A protein and the small-molecule ligand that binds it are described below.
Small molecule (SMILES): Cc1ccc(C(=O)Nc2ccc(CNCCN3CCOCC3)c(C(F)(F)F)c2)cc1C#Cc1cnc2cccnn12

Binding-site contacts:
Ligand atom C4 contacts residue TRP105 of chain 1.A at 3.8 Å (hydrophobic).
Ligand atom C12 contacts residue LEU88 of chain 1.A at 3.2 Å (hydrophobic).
Ligand atom C15 contacts residue LYS57 of chain 1.A at 3.6 Å.
Ligand atom C11 contacts residue THR103 of chain 1.A at 3.6 Å.
Ligand atom C6 contacts residue ALA55 of chain 1.A at 3.6 Å (hydrophobic).
Ligand atom C8 contacts residue THR103 of chain 1.A at 3.5 Å.
Ligand atom C17 contacts residue ASP168 of chain 1.A at 3.8 Å.
Ligand atom C24 contacts residue HIS148 of chain 1.A at 3.8 Å.
Ligand atom C16 contacts residue ASP168 of chain 1.A at 3.6 Å.
Ligand atom C7 contacts residue THR103 of chain 1.A at 3.7 Å.
Ligand atom C14 contacts residue LYS57 of chain 1.A at 3.7 Å.
Ligand atom C9 contacts residue LEU88 of chain 1.A at 3.5 Å (hydrophobic).
Ligand atom O1 contacts residue GLY167 of chain 1.A at 3.3 Å.
Ligand atom N3 contacts residue TRP105 of chain 1.A at 3.8 Å.
Ligand atom N2 contacts residue PHE169 of chain 1.A at 3.8 Å.
Ligand atom C9 contacts residue THR103 of chain 1.A at 3.8 Å.
Ligand atom C18 contacts residue LEU79 of chain 1.A at 3.8 Å (hydrophobic).
Ligand atom C5 contacts residue ALA55 of chain 1.A at 3.6 Å (hydrophobic).
Ligand atom C11 contacts residue LYS57 of chain 1.A at 3.5 Å.
Ligand atom C1 contacts residue TRP105 of chain 1.A at 3.5 Å (hydrophobic).
Ligand atom F1 contacts residue HIS148 of chain 1.A at 3.0 Å.
Ligand atom C8 contacts residue LEU88 of chain 1.A at 3.5 Å (hydrophobic).
Ligand atom N1 contacts residue PHE169 of chain 1.A at 3.7 Å.
Ligand atom N4 contacts residue GLU75 of chain 1.A at 3.3 Å (salt-bridge).
Ligand atom O1 contacts residue ASP168 of chain 1.A at 2.8 Å (salt-bridge).
Ligand atom C7 contacts residue PHE169 of chain 1.A at 3.6 Å (hydrophobic).
Ligand atom F2 contacts residue ILE87 of chain 1.A at 3.7 Å.
Ligand atom C7 contacts residue ALA55 of chain 1.A at 3.7 Å (hydrophobic).
Ligand atom C6 contacts residue CYS106 of chain 1.A at 3.8 Å (hydrophobic).
Ligand atom N5 contacts residue ILE147 of chain 1.A at 3.7 Å.
Ligand atom N3 contacts residue CYS106 of chain 1.A at 3.0 Å (h-bond).
Ligand atom C14 contacts residue GLU75 of chain 1.A at 3.3 Å.
Ligand atom C15 contacts residue THR103 of chain 1.A at 3.8 Å.
Ligand atom C10 contacts residue THR103 of chain 1.A at 3.7 Å.
Ligand atom C18 contacts residue ASP168 of chain 1.A at 3.7 Å.
Ligand atom C23 contacts residue GLU75 of chain 1.A at 3.8 Å.
Ligand atom N5 contacts residue HIS148 of chain 1.A at 3.0 Å (h-bond).
Ligand atom C5 contacts residue PHE169 of chain 1.A at 3.7 Å (hydrophobic).
Ligand atom C6 contacts residue GLN104 of chain 1.A at 3.3 Å.
Ligand atom C23 contacts residue ASP168 of chain 1.A at 3.7 Å.

Sequence of chain 1.A:
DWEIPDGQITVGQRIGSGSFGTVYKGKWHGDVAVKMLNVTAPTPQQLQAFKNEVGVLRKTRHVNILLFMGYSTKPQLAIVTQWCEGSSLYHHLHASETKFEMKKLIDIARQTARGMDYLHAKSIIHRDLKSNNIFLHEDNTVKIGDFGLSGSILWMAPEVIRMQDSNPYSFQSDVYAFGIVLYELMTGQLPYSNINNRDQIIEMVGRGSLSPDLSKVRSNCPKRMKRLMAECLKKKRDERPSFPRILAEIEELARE